The protein below binds the small molecule below.
Small molecule (SMILES): CC(=O)N[C@@H]1[C@@H](O)[C@H](O)[C@@H](CO)O[C@H]1O

Sequence of chain 1.C:
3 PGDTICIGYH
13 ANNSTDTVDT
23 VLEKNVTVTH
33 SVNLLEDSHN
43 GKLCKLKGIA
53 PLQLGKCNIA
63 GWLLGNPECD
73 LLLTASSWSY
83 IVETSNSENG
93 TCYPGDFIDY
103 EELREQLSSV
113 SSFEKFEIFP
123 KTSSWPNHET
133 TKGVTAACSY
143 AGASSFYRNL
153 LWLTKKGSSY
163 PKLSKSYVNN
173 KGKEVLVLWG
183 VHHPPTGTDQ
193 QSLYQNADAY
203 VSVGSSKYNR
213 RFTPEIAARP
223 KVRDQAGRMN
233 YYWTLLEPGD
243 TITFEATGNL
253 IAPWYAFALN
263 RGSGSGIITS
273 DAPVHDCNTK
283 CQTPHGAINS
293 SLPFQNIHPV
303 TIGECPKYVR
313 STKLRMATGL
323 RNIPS

Binding-site contacts:
Ligand atom C7 contacts residue ASN15 of chain 1.C at 3.6 Å.
Ligand atom C5 contacts residue ASN15 of chain 1.C at 3.6 Å.
Ligand atom C1 contacts residue ASN15 of chain 1.C at 1.4 Å.
Ligand atom C4 contacts residue ASN15 of chain 1.C at 3.8 Å.
Ligand atom N2 contacts residue ASN15 of chain 1.C at 3.0 Å (h-bond).
Ligand atom O5 contacts residue ASN15 of chain 1.C at 2.4 Å (h-bond).
Ligand atom O3 contacts residue ASN15 of chain 1.C at 4.3 Å.
Ligand atom C2 contacts residue ASN15 of chain 1.C at 2.2 Å.
Ligand atom C8 contacts residue ASN15 of chain 1.C at 3.2 Å.
Ligand atom C3 contacts residue ASN15 of chain 1.C at 3.5 Å.